Sequence of chain 1.E:
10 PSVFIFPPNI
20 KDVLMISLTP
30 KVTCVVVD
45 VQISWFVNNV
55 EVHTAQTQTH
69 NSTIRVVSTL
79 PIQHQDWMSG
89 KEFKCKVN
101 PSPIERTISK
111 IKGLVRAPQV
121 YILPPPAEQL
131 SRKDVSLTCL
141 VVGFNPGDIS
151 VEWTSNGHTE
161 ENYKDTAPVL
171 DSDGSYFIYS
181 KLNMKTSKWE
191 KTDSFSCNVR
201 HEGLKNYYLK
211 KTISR

A small-molecule ligand and the protein it binds are described below.
Small molecule (SMILES): CC(=O)N[C@H]1[C@H](O[C@H]2[C@H](O)[C@@H](NC(C)=O)CO[C@@H]2CO)O[C@H](CO)[C@@H](O[C@H]2O[C@H](CO[C@H]3O[C@H](CO)[C@@H](O)[C@H](O)[C@@H]3O[C@@H]3O[C@H](CO)[C@@H](O[C@@H]4O[C@H](CO)[C@H](O)[C@H](O)[C@H]4O)[C@H](O)[C@H]3NC(C)=O)[C@@H](O)[C@H](O[C@H]3O[C@H](CO)[C@@H](O)[C@H](O)[C@@H]3O[C@@H]3O[C@H](CO)[C@@H](O)[C@H](O)[C@H]3NC(C)=O)[C@@H]2O)[C@@H]1O

Binding-site contacts:
Ligand atom O3 contacts residue PRO17 of chain 1.E at 4.0 Å.
Ligand atom C8 contacts residue ARG106 of chain 1.E at 3.5 Å.
Ligand atom C1 contacts residue ASN69 of chain 1.E at 1.4 Å.
Ligand atom C8 contacts residue ARG73 of chain 1.E at 3.6 Å.
Ligand atom O2 contacts residue THR32 of chain 1.E at 2.9 Å (h-bond).
Ligand atom O7 contacts residue ASN69 of chain 1.E at 3.4 Å (h-bond).
Ligand atom O6 contacts residue PHE15 of chain 1.E at 3.7 Å.
Ligand atom O3 contacts residue ASP21 of chain 1.E at 4.0 Å.
Ligand atom O2 contacts residue PRO16 of chain 1.E at 3.1 Å (h-bond).
Ligand atom O4 contacts residue ASN18 of chain 1.E at 3.2 Å.
Ligand atom C5 contacts residue PHE15 of chain 1.E at 3.7 Å (hydrophobic).
Ligand atom C5 contacts residue PHE15 of chain 1.E at 3.8 Å (hydrophobic).
Ligand atom C6 contacts residue PHE13 of chain 1.E at 3.8 Å (hydrophobic).
Ligand atom C2 contacts residue THR32 of chain 1.E at 3.9 Å.
Ligand atom C4 contacts residue PHE13 of chain 1.E at 3.8 Å (hydrophobic).
Ligand atom N2 contacts residue ASN69 of chain 1.E at 3.0 Å (h-bond).
Ligand atom C7 contacts residue ASN69 of chain 1.E at 3.5 Å.
Ligand atom C3 contacts residue LYS30 of chain 1.E at 4.0 Å.
Ligand atom C2 contacts residue PHE13 of chain 1.E at 3.6 Å (hydrophobic).
Ligand atom O3 contacts residue LYS30 of chain 1.E at 3.1 Å (salt-bridge).
Ligand atom O7 contacts residue ARG73 of chain 1.E at 2.8 Å (salt-bridge).
Ligand atom C8 contacts residue ASP37 of chain 1.E at 3.4 Å.
Ligand atom C3 contacts residue ASN69 of chain 1.E at 3.8 Å.
Ligand atom C2 contacts residue ASN69 of chain 1.E at 2.5 Å.
Ligand atom C2 contacts residue PHE15 of chain 1.E at 4.1 Å (hydrophobic).
Ligand atom C7 contacts residue ARG73 of chain 1.E at 3.6 Å.
Ligand atom C5 contacts residue ASN69 of chain 1.E at 3.6 Å.
Ligand atom O4 contacts residue ASP21 of chain 1.E at 3.5 Å (salt-bridge).
Ligand atom O5 contacts residue ASN69 of chain 1.E at 2.2 Å (h-bond).
Ligand atom C6 contacts residue THR32 of chain 1.E at 3.9 Å.
Ligand atom C6 contacts residue PHE15 of chain 1.E at 3.5 Å (hydrophobic).
Ligand atom C6 contacts residue PHE15 of chain 1.E at 3.7 Å (hydrophobic).
Ligand atom C7 contacts residue ASP37 of chain 1.E at 4.0 Å.
Ligand atom C2 contacts residue PRO16 of chain 1.E at 3.7 Å (hydrophobic).
Ligand atom C3 contacts residue PHE13 of chain 1.E at 3.8 Å (hydrophobic).
Ligand atom N2 contacts residue ASP37 of chain 1.E at 3.4 Å (salt-bridge).
Ligand atom N2 contacts residue THR71 of chain 1.E at 4.0 Å.
Ligand atom O2 contacts residue LYS30 of chain 1.E at 3.2 Å (salt-bridge).
Ligand atom O3 contacts residue ASN18 of chain 1.E at 3.9 Å.
Ligand atom C1 contacts residue PHE13 of chain 1.E at 3.9 Å (hydrophobic).